Binding-site contacts:
Ligand atom C3 contacts residue CYS371 of chain 1.A at 4.2 Å (hydrophobic).
Ligand atom C5 contacts residue CYS371 of chain 1.A at 4.4 Å (hydrophobic).
Ligand atom C2 contacts residue TYR389 of chain 1.A at 4.0 Å (hydrophobic).
Ligand atom C6 contacts residue CYS371 of chain 1.A at 4.2 Å (hydrophobic).
Ligand atom C7 contacts residue CYS371 of chain 1.A at 4.3 Å (hydrophobic).
Ligand atom C5 contacts residue TYR389 of chain 1.A at 4.4 Å (hydrophobic).
Ligand atom C2 contacts residue THR373 of chain 1.A at 3.8 Å.
Ligand atom S1 contacts residue TYR389 of chain 1.A at 3.7 Å.
Ligand atom C3 contacts residue TYR389 of chain 1.A at 3.9 Å (hydrophobic).
Ligand atom C4 contacts residue GLN372 of chain 1.A at 3.9 Å.
Ligand atom C4 contacts residue CYS371 of chain 1.A at 3.1 Å (hydrophobic).
Ligand atom C3 contacts residue THR373 of chain 1.A at 4.2 Å.
Ligand atom C7 contacts residue C8E1 of chain 1.H at 3.4 Å.
Ligand atom C4 contacts residue THR373 of chain 1.A at 3.8 Å.
Ligand atom S1 contacts residue THR391 of chain 1.A at 4.4 Å.
Ligand atom S1 contacts residue CYS371 of chain 1.A at 2.1 Å (h-bond).
Ligand atom C9 contacts residue TYR389 of chain 1.A at 4.3 Å (hydrophobic).
Ligand atom C4 contacts residue TYR389 of chain 1.A at 4.1 Å (hydrophobic).
Ligand atom S1 contacts residue GLN372 of chain 1.A at 3.6 Å.
Ligand atom C6 contacts residue TYR389 of chain 1.A at 3.4 Å (hydrophobic).

A protein and the small-molecule ligand that binds it are described below.
Small molecule (SMILES): CC1(C)C=C(CSS(C)(=O)=O)C(C)(C)N1[O]

Sequence of chain 1.A:
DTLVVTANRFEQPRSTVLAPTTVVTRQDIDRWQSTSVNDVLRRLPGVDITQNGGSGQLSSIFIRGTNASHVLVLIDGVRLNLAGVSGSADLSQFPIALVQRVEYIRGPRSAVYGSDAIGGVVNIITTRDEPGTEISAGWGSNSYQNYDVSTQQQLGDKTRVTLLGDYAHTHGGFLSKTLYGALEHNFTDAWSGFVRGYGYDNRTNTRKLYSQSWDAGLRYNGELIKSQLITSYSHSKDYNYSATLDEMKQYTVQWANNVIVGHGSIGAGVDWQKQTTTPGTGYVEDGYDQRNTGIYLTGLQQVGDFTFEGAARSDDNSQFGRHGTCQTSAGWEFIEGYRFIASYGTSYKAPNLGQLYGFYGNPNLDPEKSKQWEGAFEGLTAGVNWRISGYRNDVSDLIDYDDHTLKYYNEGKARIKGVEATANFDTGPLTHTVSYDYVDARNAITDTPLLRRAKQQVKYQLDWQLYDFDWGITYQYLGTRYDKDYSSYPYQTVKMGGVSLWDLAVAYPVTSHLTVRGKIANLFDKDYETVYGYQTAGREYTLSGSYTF